Sequence of chain 1.B:
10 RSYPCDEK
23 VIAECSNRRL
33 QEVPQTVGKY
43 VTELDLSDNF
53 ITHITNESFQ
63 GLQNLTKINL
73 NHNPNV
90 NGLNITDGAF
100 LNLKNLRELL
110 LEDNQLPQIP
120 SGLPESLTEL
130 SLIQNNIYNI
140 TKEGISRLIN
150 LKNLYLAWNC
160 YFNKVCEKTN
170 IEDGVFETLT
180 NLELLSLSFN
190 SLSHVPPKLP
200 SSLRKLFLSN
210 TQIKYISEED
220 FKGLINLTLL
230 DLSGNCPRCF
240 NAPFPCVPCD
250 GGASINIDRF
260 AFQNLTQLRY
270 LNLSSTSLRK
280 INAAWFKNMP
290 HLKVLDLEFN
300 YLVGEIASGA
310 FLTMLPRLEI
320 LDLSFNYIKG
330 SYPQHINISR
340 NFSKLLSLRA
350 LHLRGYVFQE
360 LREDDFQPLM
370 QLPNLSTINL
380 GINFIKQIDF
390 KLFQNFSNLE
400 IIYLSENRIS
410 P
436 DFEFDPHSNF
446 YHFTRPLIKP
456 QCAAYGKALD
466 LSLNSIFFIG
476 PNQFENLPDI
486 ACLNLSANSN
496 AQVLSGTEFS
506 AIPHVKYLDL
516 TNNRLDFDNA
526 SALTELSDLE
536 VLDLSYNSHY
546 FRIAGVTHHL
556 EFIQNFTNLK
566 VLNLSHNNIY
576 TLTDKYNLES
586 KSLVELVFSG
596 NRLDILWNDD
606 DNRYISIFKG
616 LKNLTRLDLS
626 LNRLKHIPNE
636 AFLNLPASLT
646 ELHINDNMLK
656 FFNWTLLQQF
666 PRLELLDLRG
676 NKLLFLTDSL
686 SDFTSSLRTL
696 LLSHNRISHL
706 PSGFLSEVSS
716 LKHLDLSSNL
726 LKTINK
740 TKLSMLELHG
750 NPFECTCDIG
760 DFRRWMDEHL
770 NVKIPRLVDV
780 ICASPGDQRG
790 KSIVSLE

This small molecule binds to this protein.
Small molecule (SMILES): CC(=O)N[C@@H]1[C@@H](O)[C@H](O)[C@@H](CO)O[C@H]1O

Binding-site contacts:
Ligand atom N2 contacts residue SER526 of chain 1.B at 4.1 Å.
Ligand atom C8 contacts residue ALA525 of chain 1.B at 3.9 Å (hydrophobic).
Ligand atom C8 contacts residue SER526 of chain 1.B at 4.1 Å.
Ligand atom C5 contacts residue ASN524 of chain 1.B at 3.6 Å.
Ligand atom C5 contacts residue SER500 of chain 1.B at 4.1 Å.
Ligand atom C7 contacts residue ASN524 of chain 1.B at 3.6 Å.
Ligand atom C7 contacts residue ALA525 of chain 1.B at 4.4 Å (hydrophobic).
Ligand atom O5 contacts residue ASN524 of chain 1.B at 2.3 Å (h-bond).
Ligand atom O7 contacts residue ASN524 of chain 1.B at 4.0 Å.
Ligand atom C1 contacts residue SER500 of chain 1.B at 4.0 Å.
Ligand atom C4 contacts residue ASN524 of chain 1.B at 4.2 Å.
Ligand atom C6 contacts residue SER500 of chain 1.B at 4.1 Å.
Ligand atom C2 contacts residue ASN524 of chain 1.B at 2.5 Å.
Ligand atom C8 contacts residue ASN524 of chain 1.B at 4.0 Å.
Ligand atom N2 contacts residue ASN524 of chain 1.B at 3.0 Å (h-bond).
Ligand atom O5 contacts residue SER500 of chain 1.B at 3.5 Å.
Ligand atom C1 contacts residue ASN524 of chain 1.B at 1.4 Å.
Ligand atom C3 contacts residue ASN524 of chain 1.B at 3.8 Å.